This protein binds this small molecule.
Small molecule (SMILES): CC(C)CCC[C@@H](C)[C@H]1CC[C@H]2[C@@H]3CC=C4C[C@@H](O)CC[C@]4(C)[C@H]3CC[C@]12C

Sequence of chain 1.B:
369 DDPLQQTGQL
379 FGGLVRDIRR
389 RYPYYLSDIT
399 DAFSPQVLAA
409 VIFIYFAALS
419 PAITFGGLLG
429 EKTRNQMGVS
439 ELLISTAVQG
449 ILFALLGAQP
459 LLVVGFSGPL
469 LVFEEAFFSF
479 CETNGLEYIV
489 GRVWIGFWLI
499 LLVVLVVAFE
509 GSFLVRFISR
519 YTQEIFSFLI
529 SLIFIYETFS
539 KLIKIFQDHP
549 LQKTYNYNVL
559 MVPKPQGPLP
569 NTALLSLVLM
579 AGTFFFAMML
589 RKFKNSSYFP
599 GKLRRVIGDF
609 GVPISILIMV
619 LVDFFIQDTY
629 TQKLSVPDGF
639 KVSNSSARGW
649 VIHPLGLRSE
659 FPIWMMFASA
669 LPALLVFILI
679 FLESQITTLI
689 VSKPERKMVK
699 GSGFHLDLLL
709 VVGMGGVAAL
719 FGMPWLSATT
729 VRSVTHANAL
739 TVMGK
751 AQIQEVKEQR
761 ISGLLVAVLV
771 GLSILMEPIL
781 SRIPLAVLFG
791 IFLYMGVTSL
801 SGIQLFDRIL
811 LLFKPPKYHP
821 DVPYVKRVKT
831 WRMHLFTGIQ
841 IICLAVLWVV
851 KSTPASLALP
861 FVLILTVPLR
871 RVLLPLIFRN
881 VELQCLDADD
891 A

Binding-site contacts:
Ligand atom C5 contacts residue HIS834 of chain 1.B at 4.0 Å.
Ligand atom C6 contacts residue HIS834 of chain 1.B at 4.1 Å.
Ligand atom C22 contacts residue ILE841 of chain 1.B at 3.6 Å (hydrophobic).
Ligand atom C14 contacts residue GLY838 of chain 1.B at 4.0 Å.
Ligand atom C1 contacts residue LEU812 of chain 1.B at 4.4 Å (hydrophobic).
Ligand atom C16 contacts residue ILE842 of chain 1.B at 3.8 Å (hydrophobic).
Ligand atom C5 contacts residue TRP831 of chain 1.B at 4.3 Å (hydrophobic).
Ligand atom C3 contacts residue HIS834 of chain 1.B at 4.0 Å.
Ligand atom C25 contacts residue ALA845 of chain 1.B at 4.1 Å (hydrophobic).
Ligand atom C26 contacts residue ILE841 of chain 1.B at 3.8 Å (hydrophobic).
Ligand atom C4 contacts residue TRP831 of chain 1.B at 3.5 Å (hydrophobic).
Ligand atom C22 contacts residue ILE842 of chain 1.B at 3.5 Å (hydrophobic).
Ligand atom C8 contacts residue HIS834 of chain 1.B at 4.2 Å.
Ligand atom C4 contacts residue HIS834 of chain 1.B at 4.4 Å.
Ligand atom C25 contacts residue ILE841 of chain 1.B at 3.7 Å (hydrophobic).
Ligand atom C12 contacts residue LEU812 of chain 1.B at 4.0 Å (hydrophobic).
Ligand atom C1 contacts residue HIS834 of chain 1.B at 3.7 Å.
Ligand atom C9 contacts residue HIS834 of chain 1.B at 4.1 Å.
Ligand atom C7 contacts residue LEU835 of chain 1.B at 3.7 Å (hydrophobic).
Ligand atom C3 contacts residue TRP831 of chain 1.B at 3.9 Å (hydrophobic).
Ligand atom O1 contacts residue TRP831 of chain 1.B at 3.6 Å.
Ligand atom C7 contacts residue HIS834 of chain 1.B at 3.7 Å.
Ligand atom C23 contacts residue ILE842 of chain 1.B at 4.2 Å (hydrophobic).
Ligand atom C10 contacts residue HIS834 of chain 1.B at 4.2 Å.
Ligand atom C24 contacts residue ILE841 of chain 1.B at 3.9 Å (hydrophobic).
Ligand atom C6 contacts residue TRP831 of chain 1.B at 4.0 Å (hydrophobic).
Ligand atom C2 contacts residue HIS834 of chain 1.B at 3.8 Å.
Ligand atom C9 contacts residue LEU812 of chain 1.B at 4.4 Å (hydrophobic).
Ligand atom C11 contacts residue LEU812 of chain 1.B at 3.9 Å (hydrophobic).
Ligand atom C22 contacts residue GLY838 of chain 1.B at 4.3 Å.
Ligand atom C15 contacts residue GLY838 of chain 1.B at 3.9 Å.
Ligand atom C3 contacts residue THR830 of chain 1.B at 4.3 Å.
Ligand atom C17 contacts residue GLY838 of chain 1.B at 3.9 Å.
Ligand atom C6 contacts residue LEU835 of chain 1.B at 3.9 Å (hydrophobic).
Ligand atom C16 contacts residue GLY838 of chain 1.B at 3.8 Å.
Ligand atom C24 contacts residue ILE842 of chain 1.B at 3.8 Å (hydrophobic).
Ligand atom C27 contacts residue ALA845 of chain 1.B at 3.6 Å (hydrophobic).
Ligand atom C21 contacts residue ILE841 of chain 1.B at 4.2 Å (hydrophobic).
Ligand atom C23 contacts residue ILE841 of chain 1.B at 4.0 Å (hydrophobic).
Ligand atom C14 contacts residue HIS834 of chain 1.B at 4.1 Å.